The protein below binds the small molecule below.
Small molecule (SMILES): CC(C)C[C@H](NC(=O)OCc1ccccc1)C(=O)N[C@H](CO)C[C@@H]1CCNC1=O

Sequence of chain 1.B:
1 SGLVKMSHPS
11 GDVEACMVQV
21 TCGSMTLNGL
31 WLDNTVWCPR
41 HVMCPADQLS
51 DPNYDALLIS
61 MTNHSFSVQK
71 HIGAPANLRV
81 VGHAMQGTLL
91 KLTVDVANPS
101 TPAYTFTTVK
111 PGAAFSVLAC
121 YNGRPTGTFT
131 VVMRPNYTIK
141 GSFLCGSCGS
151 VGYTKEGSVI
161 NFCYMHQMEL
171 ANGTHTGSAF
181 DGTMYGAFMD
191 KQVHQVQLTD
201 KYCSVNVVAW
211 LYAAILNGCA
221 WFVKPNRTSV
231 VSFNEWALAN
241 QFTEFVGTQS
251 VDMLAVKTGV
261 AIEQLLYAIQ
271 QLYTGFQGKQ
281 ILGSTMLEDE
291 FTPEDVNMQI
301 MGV

Binding-site contacts:
Ligand atom C12 contacts residue GLN167 of chain 1.B at 3.5 Å.
Ligand atom C12 contacts residue GLN192 of chain 1.B at 3.8 Å.
Ligand atom C26 contacts residue LEU144 of chain 1.B at 3.7 Å (hydrophobic).
Ligand atom C2 contacts residue GLU169 of chain 1.B at 3.9 Å.
Ligand atom O30 contacts residue MET168 of chain 1.B at 3.9 Å.
Ligand atom C21 contacts residue HIS41 of chain 1.B at 3.4 Å.
Ligand atom C24 contacts residue CYS148 of chain 1.B at 3.1 Å (hydrophobic).
Ligand atom C24 contacts residue HIS166 of chain 1.B at 3.6 Å.
Ligand atom C15 contacts residue LYS191 of chain 1.B at 3.8 Å.
Ligand atom C13 contacts residue HIS41 of chain 1.B at 3.7 Å.
Ligand atom N28 contacts residue LEU144 of chain 1.B at 3.8 Å.
Ligand atom N28 contacts residue PHE143 of chain 1.B at 3.3 Å (h-bond).
Ligand atom C21 contacts residue CYS148 of chain 1.B at 1.8 Å (hydrophobic).
Ligand atom O30 contacts residue PHE143 of chain 1.B at 3.4 Å.
Ligand atom C29 contacts residue GLU169 of chain 1.B at 3.5 Å.
Ligand atom O30 contacts residue GLU169 of chain 1.B at 3.5 Å.
Ligand atom C16 contacts residue LEU49 of chain 1.B at 3.9 Å (hydrophobic).
Ligand atom C27 contacts residue LEU144 of chain 1.B at 3.8 Å (hydrophobic).
Ligand atom O30 contacts residue HIS175 of chain 1.B at 3.6 Å.
Ligand atom N11 contacts residue GLN192 of chain 1.B at 2.9 Å (h-bond).
Ligand atom O22 contacts residue CYS148 of chain 1.B at 2.1 Å (h-bond).
Ligand atom C17 contacts residue GLN192 of chain 1.B at 3.8 Å.
Ligand atom O10 contacts residue GLU169 of chain 1.B at 3.1 Å (salt-bridge).
Ligand atom O22 contacts residue HIS41 of chain 1.B at 3.9 Å.
Ligand atom C26 contacts residue CYS145 of chain 1.B at 3.7 Å (hydrophobic).
Ligand atom C1 contacts residue GLU169 of chain 1.B at 3.9 Å.
Ligand atom N28 contacts residue GLU169 of chain 1.B at 3.4 Å (salt-bridge).
Ligand atom C20 contacts residue CYS148 of chain 1.B at 2.8 Å (hydrophobic).
Ligand atom C9 contacts residue GLN192 of chain 1.B at 3.5 Å.
Ligand atom C15 contacts residue ASP190 of chain 1.B at 3.7 Å.
Ligand atom C29 contacts residue HIS166 of chain 1.B at 3.7 Å.
Ligand atom C21 contacts residue GLN167 of chain 1.B at 3.5 Å.
Ligand atom O18 contacts residue GLN192 of chain 1.B at 2.8 Å (h-bond).
Ligand atom O10 contacts residue MET168 of chain 1.B at 3.7 Å.
Ligand atom O8 contacts residue GLN192 of chain 1.B at 3.4 Å (h-bond).
Ligand atom C27 contacts residue CYS145 of chain 1.B at 3.7 Å (hydrophobic).
Ligand atom C7 contacts residue GLU169 of chain 1.B at 3.1 Å.
Ligand atom O30 contacts residue HIS166 of chain 1.B at 2.7 Å (h-bond).
Ligand atom C13 contacts residue GLN167 of chain 1.B at 3.7 Å.
Ligand atom C24 contacts residue GLN167 of chain 1.B at 3.8 Å.